Binding-site contacts:
Ligand atom OA3 contacts residue GLU284 of chain 2.A at 3.9 Å.
Ligand atom CB1 contacts residue PHE329 of chain 2.A at 4.0 Å (hydrophobic).
Ligand atom CA5 contacts residue VAL272 of chain 2.A at 3.8 Å (hydrophobic).
Ligand atom CA6 contacts residue PHE329 of chain 2.A at 4.1 Å (hydrophobic).
Ligand atom CA6 contacts residue VAL272 of chain 2.A at 3.5 Å (hydrophobic).
Ligand atom CA3 contacts residue GLU284 of chain 2.A at 4.0 Å.
Ligand atom OA2 contacts residue FE21 of chain 2.C at 2.0 Å.
Ligand atom OA2 contacts residue HIS187 of chain 2.A at 3.4 Å (h-bond).
Ligand atom CA2 contacts residue HIS187 of chain 2.A at 4.1 Å.
Ligand atom CA5 contacts residue GLN282 of chain 2.A at 3.7 Å.
Ligand atom OA2 contacts residue HIS183 of chain 2.A at 2.9 Å (h-bond).
Ligand atom CB6 contacts residue PHE329 of chain 2.A at 3.5 Å (hydrophobic).
Ligand atom CB4 contacts residue ILE184 of chain 2.A at 3.6 Å (hydrophobic).
Ligand atom CB4 contacts residue ALA259 of chain 2.A at 4.0 Å (hydrophobic).
Ligand atom CA3 contacts residue ASP333 of chain 2.A at 3.6 Å.
Ligand atom OA2 contacts residue ASP333 of chain 2.A at 4.0 Å.
Ligand atom CA2 contacts residue PHE329 of chain 2.A at 3.9 Å (hydrophobic).
Ligand atom CA5 contacts residue ASN330 of chain 2.A at 3.9 Å.
Ligand atom CB5 contacts residue ILE184 of chain 2.A at 4.2 Å (hydrophobic).
Ligand atom CA1 contacts residue PHE329 of chain 2.A at 3.7 Å (hydrophobic).
Ligand atom CB5 contacts residue LEU200 of chain 2.A at 3.9 Å (hydrophobic).
Ligand atom CA2 contacts residue FE21 of chain 2.C at 3.0 Å.
Ligand atom OA3 contacts residue ASP333 of chain 2.A at 2.8 Å (salt-bridge).
Ligand atom CA4 contacts residue ASN330 of chain 2.A at 3.1 Å.
Ligand atom OB2 contacts residue VAL272 of chain 2.A at 4.1 Å.
Ligand atom CA3 contacts residue FE21 of chain 2.C at 3.3 Å.
Ligand atom OB2 contacts residue GLY178 of chain 2.A at 3.4 Å (h-bond).
Ligand atom CA5 contacts residue PHE275 of chain 2.A at 4.1 Å (hydrophobic).
Ligand atom CB3 contacts residue ILE262 of chain 2.A at 3.8 Å (hydrophobic).
Ligand atom CA4 contacts residue GLN282 of chain 2.A at 3.8 Å.
Ligand atom OA3 contacts residue FE21 of chain 2.C at 2.6 Å.
Ligand atom OA3 contacts residue HIS183 of chain 2.A at 4.0 Å.
Ligand atom OB2 contacts residue HIS183 of chain 2.A at 3.8 Å.
Ligand atom CA6 contacts residue PHE275 of chain 2.A at 3.8 Å (hydrophobic).
Ligand atom CA4 contacts residue GLU284 of chain 2.A at 3.6 Å.
Ligand atom CA3 contacts residue ASN330 of chain 2.A at 3.3 Å.
Ligand atom OA3 contacts residue ASN330 of chain 2.A at 3.4 Å (h-bond).
Ligand atom CA1 contacts residue VAL272 of chain 2.A at 4.1 Å (hydrophobic).
Ligand atom CB5 contacts residue ALA259 of chain 2.A at 4.1 Å (hydrophobic).
Ligand atom CB6 contacts residue PHE275 of chain 2.A at 3.5 Å (hydrophobic).

This small molecule binds to this protein.
Small molecule (SMILES): Oc1ccccc1-c1cccc(O)c1O

Sequence of chain 2.A:
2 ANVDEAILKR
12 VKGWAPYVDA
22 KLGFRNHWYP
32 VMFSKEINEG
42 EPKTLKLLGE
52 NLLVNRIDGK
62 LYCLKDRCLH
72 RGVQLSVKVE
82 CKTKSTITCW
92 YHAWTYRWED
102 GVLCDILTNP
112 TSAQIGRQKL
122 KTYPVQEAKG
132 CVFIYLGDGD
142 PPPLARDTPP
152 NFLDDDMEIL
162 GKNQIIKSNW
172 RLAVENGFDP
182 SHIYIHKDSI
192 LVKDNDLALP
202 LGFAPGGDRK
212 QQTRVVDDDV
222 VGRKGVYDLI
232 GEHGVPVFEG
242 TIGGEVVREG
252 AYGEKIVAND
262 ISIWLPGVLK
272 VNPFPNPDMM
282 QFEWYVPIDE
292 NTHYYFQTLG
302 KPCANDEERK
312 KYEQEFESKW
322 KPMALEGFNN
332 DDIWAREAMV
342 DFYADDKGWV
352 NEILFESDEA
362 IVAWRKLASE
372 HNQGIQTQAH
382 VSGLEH